Binding-site contacts:
Ligand atom O2P contacts residue SER167 of chain 2.C at 2.6 Å (h-bond).
Ligand atom C4 contacts residue ASN28 of chain 2.C at 3.8 Å.
Ligand atom C3 contacts residue ASP6 of chain 2.C at 3.2 Å.
Ligand atom O4 contacts residue PHE208 of chain 2.D at 3.9 Å.
Ligand atom C6 contacts residue PHE132 of chain 2.C at 3.6 Å (hydrophobic).
Ligand atom O4 contacts residue PHE132 of chain 2.C at 3.5 Å.
Ligand atom O3 contacts residue THR27 of chain 2.C at 3.4 Å (h-bond).
Ligand atom P contacts residue SER167 of chain 2.C at 3.6 Å.
Ligand atom O4 contacts residue LYS86 of chain 2.C at 3.2 Å (salt-bridge).
Ligand atom O5 contacts residue SER167 of chain 2.C at 3.0 Å (h-bond).
Ligand atom C3 contacts residue THR26 of chain 2.C at 3.8 Å.
Ligand atom O1 contacts residue SER130 of chain 2.C at 2.7 Å (h-bond).
Ligand atom O4 contacts residue ASN28 of chain 2.C at 2.8 Å (h-bond).
Ligand atom O1 contacts residue ALA166 of chain 2.C at 3.6 Å.
Ligand atom C1 contacts residue THR110 of chain 2.C at 3.4 Å.
Ligand atom C5 contacts residue ASP6 of chain 2.C at 3.2 Å.
Ligand atom O1 contacts residue LYS86 of chain 2.C at 3.3 Å.
Ligand atom O5 contacts residue ALA166 of chain 2.C at 3.6 Å.
Ligand atom O3 contacts residue LYS86 of chain 2.C at 2.4 Å (salt-bridge).
Ligand atom C4 contacts residue PHE132 of chain 2.C at 3.7 Å (hydrophobic).
Ligand atom C4 contacts residue LYS86 of chain 2.C at 3.2 Å.
Ligand atom C2 contacts residue LYS86 of chain 2.C at 1.3 Å.
Ligand atom C1 contacts residue LYS86 of chain 2.C at 2.5 Å.
Ligand atom O6 contacts residue ASP6 of chain 2.C at 4.0 Å.
Ligand atom P contacts residue ARG135 of chain 2.C at 3.7 Å.
Ligand atom O3P contacts residue ARG169 of chain 2.C at 3.9 Å.
Ligand atom O3P contacts residue SER167 of chain 2.C at 3.8 Å.
Ligand atom O2P contacts residue ARG135 of chain 2.C at 2.7 Å (salt-bridge).
Ligand atom O3 contacts residue ASN28 of chain 2.C at 3.4 Å (h-bond).
Ligand atom O6 contacts residue SER167 of chain 2.C at 3.3 Å.
Ligand atom O1 contacts residue ASN108 of chain 2.C at 3.7 Å.
Ligand atom C6 contacts residue SER167 of chain 2.C at 3.8 Å.
Ligand atom O1P contacts residue ARG135 of chain 2.C at 2.9 Å (salt-bridge).
Ligand atom O3 contacts residue THR26 of chain 2.C at 3.6 Å (h-bond).
Ligand atom C3 contacts residue LYS86 of chain 2.C at 2.3 Å.
Ligand atom C1 contacts residue SER130 of chain 2.C at 3.4 Å.
Ligand atom C2 contacts residue THR26 of chain 2.C at 3.9 Å.
Ligand atom O3 contacts residue ASP6 of chain 2.C at 2.6 Å (salt-bridge).
Ligand atom C5 contacts residue ASN28 of chain 2.C at 3.8 Å.
Ligand atom O5 contacts residue ASP6 of chain 2.C at 2.6 Å (salt-bridge).

Sequence of chain 2.C:
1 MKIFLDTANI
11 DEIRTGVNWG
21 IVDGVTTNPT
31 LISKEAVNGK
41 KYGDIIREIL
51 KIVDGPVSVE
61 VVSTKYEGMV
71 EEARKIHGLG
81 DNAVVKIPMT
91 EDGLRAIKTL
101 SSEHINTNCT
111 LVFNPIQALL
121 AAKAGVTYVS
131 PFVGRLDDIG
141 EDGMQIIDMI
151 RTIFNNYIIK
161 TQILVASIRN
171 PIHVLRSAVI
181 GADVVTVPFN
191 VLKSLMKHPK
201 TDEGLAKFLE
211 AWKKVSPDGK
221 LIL

This small molecule binds to this protein.
Small molecule (SMILES): O=C(CO)[C@@H](O)[C@H](O)[C@H](O)COP(=O)(O)O

Sequence of chain 2.D:
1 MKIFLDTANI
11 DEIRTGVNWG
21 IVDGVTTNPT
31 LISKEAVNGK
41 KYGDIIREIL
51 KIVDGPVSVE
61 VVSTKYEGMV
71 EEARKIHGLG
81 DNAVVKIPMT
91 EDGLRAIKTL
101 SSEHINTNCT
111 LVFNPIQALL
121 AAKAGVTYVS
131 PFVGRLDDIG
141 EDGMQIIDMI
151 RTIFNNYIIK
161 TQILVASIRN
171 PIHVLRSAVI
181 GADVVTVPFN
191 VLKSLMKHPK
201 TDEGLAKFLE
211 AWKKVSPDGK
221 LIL